Binding-site contacts:
Ligand atom CD2 contacts residue ALA20 of chain 59.V at 3.8 Å (hydrophobic).
Ligand atom OG contacts residue PHE45 of chain 59.V at 3.3 Å (h-bond).
Ligand atom CE1 contacts residue ARG46 of chain 59.V at 3.7 Å.
Ligand atom OD2 contacts residue GLU911 of chain 59.X at 3.4 Å (salt-bridge).
Ligand atom CG contacts residue ASN634 of chain 59.X at 3.9 Å.
Ligand atom N contacts residue ARG666 of chain 59.X at 3.4 Å (salt-bridge).
Ligand atom CD1 contacts residue ARG33 of chain 59.V at 3.8 Å.
Ligand atom CB contacts residue PHE913 of chain 59.X at 3.9 Å (hydrophobic).
Ligand atom N contacts residue SER871 of chain 59.X at 3.6 Å.
Ligand atom C contacts residue ASN634 of chain 59.X at 3.8 Å.
Ligand atom N contacts residue GLY42 of chain 59.V at 3.5 Å (h-bond).
Ligand atom OD1 contacts residue GLY667 of chain 59.X at 3.3 Å (h-bond).
Ligand atom CB contacts residue ASN47 of chain 59.V at 3.7 Å.
Ligand atom N contacts residue GLY873 of chain 59.X at 3.8 Å.
Ligand atom OG contacts residue ARG46 of chain 59.V at 3.2 Å.
Ligand atom CD1 contacts residue ARG666 of chain 59.X at 3.9 Å.
Ligand atom C contacts residue ARG666 of chain 59.X at 3.7 Å.
Ligand atom CG contacts residue GLY667 of chain 59.X at 3.7 Å.
Ligand atom CD1 contacts residue ARG46 of chain 59.V at 3.9 Å.
Ligand atom CD1 contacts residue SER21 of chain 59.V at 3.4 Å.
Ligand atom CB contacts residue GLU911 of chain 59.X at 3.6 Å.
Ligand atom N contacts residue ARG46 of chain 59.V at 3.9 Å.
Ligand atom CB contacts residue GLY42 of chain 59.V at 3.7 Å.
Ligand atom CB contacts residue ALA874 of chain 59.X at 3.9 Å (hydrophobic).
Ligand atom N contacts residue ARG666 of chain 59.X at 3.4 Å.
Ligand atom O contacts residue ASN43 of chain 59.V at 3.6 Å.
Ligand atom O contacts residue ASN634 of chain 59.X at 3.0 Å (h-bond).
Ligand atom ND2 contacts residue THR49 of chain 59.V at 3.9 Å.
Ligand atom OD2 contacts residue GLY667 of chain 59.X at 3.7 Å.
Ligand atom OD1 contacts residue ASN634 of chain 59.X at 3.2 Å (h-bond).
Ligand atom O contacts residue ARG46 of chain 59.V at 3.9 Å.
Ligand atom CA contacts residue ARG666 of chain 59.X at 3.6 Å.
Ligand atom OD1 contacts residue ARG666 of chain 59.X at 3.7 Å.
Ligand atom O contacts residue GLY42 of chain 59.V at 3.5 Å.
Ligand atom N contacts residue ALA874 of chain 59.X at 3.8 Å.
Ligand atom CB contacts residue ARG666 of chain 59.X at 3.9 Å.
Ligand atom CG contacts residue GLU911 of chain 59.X at 3.5 Å.
Ligand atom O contacts residue ALA874 of chain 59.X at 3.7 Å.
Ligand atom OD2 contacts residue PRO864 of chain 59.X at 3.6 Å.
Ligand atom CG2 contacts residue TYR636 of chain 59.X at 3.8 Å (hydrophobic).

Sequence of chain 59.V:
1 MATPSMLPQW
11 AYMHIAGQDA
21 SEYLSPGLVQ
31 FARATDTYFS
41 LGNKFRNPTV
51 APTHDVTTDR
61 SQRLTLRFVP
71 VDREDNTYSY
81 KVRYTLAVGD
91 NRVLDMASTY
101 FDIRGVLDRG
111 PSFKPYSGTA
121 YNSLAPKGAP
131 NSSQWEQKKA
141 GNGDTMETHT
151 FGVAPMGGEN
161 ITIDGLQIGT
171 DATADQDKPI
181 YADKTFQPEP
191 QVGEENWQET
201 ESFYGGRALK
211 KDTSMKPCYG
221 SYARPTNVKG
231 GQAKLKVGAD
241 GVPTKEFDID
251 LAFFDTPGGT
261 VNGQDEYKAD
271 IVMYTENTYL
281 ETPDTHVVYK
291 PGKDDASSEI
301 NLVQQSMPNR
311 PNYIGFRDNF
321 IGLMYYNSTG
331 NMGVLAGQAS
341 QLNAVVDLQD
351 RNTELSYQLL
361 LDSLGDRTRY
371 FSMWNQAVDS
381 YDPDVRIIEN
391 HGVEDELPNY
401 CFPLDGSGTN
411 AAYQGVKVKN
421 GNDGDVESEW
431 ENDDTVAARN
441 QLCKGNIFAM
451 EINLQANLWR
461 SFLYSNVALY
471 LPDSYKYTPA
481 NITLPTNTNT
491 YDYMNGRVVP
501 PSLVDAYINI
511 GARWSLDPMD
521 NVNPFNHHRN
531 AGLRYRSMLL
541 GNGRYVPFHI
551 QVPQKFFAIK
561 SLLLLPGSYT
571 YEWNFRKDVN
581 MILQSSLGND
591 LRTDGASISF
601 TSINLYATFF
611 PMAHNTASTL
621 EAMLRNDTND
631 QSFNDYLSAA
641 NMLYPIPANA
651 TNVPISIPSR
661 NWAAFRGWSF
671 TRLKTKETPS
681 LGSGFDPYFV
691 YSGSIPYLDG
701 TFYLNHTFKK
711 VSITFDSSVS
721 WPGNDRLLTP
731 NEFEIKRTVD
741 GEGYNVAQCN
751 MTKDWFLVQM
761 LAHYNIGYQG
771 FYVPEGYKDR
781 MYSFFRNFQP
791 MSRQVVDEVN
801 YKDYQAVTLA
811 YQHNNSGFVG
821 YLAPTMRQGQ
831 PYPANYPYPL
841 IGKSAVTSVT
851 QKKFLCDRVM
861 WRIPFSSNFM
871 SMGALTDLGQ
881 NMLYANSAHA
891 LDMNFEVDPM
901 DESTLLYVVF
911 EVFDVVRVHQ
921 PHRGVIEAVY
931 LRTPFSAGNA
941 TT

Sequence of chain 59.X:
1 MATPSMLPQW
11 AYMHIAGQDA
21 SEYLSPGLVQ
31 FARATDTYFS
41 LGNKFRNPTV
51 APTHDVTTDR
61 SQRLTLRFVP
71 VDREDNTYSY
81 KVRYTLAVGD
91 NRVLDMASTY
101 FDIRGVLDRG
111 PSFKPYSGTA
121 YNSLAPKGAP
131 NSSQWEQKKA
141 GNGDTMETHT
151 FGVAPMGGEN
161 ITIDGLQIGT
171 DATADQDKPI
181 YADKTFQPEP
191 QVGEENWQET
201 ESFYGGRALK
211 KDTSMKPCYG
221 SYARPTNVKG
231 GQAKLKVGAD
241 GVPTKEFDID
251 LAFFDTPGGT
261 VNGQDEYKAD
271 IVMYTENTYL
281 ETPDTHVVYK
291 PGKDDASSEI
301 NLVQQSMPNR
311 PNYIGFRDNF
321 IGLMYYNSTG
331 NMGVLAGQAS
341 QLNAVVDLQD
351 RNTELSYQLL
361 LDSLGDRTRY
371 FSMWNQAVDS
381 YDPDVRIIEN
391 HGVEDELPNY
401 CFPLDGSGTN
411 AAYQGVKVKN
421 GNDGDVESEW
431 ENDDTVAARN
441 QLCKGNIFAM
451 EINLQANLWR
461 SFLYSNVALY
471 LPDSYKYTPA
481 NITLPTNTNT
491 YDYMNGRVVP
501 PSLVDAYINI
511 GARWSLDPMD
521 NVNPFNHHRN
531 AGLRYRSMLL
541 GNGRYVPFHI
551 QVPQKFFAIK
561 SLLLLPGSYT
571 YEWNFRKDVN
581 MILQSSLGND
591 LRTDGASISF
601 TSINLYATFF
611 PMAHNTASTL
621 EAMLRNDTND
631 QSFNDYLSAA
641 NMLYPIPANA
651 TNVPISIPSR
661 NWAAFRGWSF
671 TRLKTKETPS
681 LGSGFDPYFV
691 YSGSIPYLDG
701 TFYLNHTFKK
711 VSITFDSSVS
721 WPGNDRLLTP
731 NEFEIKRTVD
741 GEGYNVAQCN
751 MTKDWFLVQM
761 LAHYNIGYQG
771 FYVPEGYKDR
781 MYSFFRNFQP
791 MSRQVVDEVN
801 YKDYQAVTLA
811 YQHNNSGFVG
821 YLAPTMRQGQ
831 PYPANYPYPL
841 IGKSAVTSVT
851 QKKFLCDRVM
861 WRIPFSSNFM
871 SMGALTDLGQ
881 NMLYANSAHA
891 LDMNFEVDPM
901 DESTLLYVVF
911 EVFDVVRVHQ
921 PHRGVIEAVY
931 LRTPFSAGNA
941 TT

The small molecule below binds the protein below.
Small molecule (SMILES): CC[C@H](C)[C@H](NC(=O)[C@@H](N)CC(=O)O)C(=O)N[C@@H](CC(N)=O)C(=O)N[C@@H](Cc1ccccc1)C(=O)N[C@@H](CO)C(=O)N[C@@H](CO)C(=O)N[C@H](C=O)CC(C)C